Sequence of chain 2.B:
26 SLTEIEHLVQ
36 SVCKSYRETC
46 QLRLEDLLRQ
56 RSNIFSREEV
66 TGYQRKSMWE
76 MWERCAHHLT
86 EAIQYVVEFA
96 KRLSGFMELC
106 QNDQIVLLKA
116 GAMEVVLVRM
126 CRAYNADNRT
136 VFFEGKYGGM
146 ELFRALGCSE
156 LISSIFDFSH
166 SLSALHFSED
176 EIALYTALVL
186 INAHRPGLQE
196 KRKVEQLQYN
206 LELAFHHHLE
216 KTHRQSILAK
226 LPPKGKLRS

The small molecule below binds the protein below.
Small molecule (SMILES): O=S(=O)(Nc1ccc2c(c1)N(S(=O)(=O)Cc1ccc(C(F)(F)F)cc1)CCC2)c1ccc(F)cc1F

Binding-site contacts:
Ligand atom CAQ contacts residue VAL121 of chain 2.B at 3.8 Å (hydrophobic).
Ligand atom CAN contacts residue CYS80 of chain 2.B at 3.9 Å (hydrophobic).
Ligand atom FBJ contacts residue ARG124 of chain 2.B at 3.6 Å.
Ligand atom CBG contacts residue MET125 of chain 2.B at 3.9 Å (hydrophobic).
Ligand atom SAK contacts residue CYS80 of chain 2.B at 3.9 Å.
Ligand atom FAW contacts residue LEU122 of chain 2.B at 3.0 Å.
Ligand atom CAD contacts residue PHE137 of chain 2.B at 3.5 Å (hydrophobic).
Ligand atom FAV contacts residue ILE160 of chain 2.B at 3.2 Å.
Ligand atom NAY contacts residue PHE137 of chain 2.B at 2.8 Å (h-bond).
Ligand atom CAI contacts residue ILE157 of chain 2.B at 3.8 Å (hydrophobic).
Ligand atom CAA contacts residue PHE148 of chain 2.B at 3.7 Å (hydrophobic).
Ligand atom CAT contacts residue LEU84 of chain 2.B at 3.7 Å (hydrophobic).
Ligand atom CAU contacts residue LEU122 of chain 2.B at 3.8 Å (hydrophobic).
Ligand atom OBA contacts residue PHE137 of chain 2.B at 3.8 Å.
Ligand atom FBI contacts residue ALA128 of chain 2.B at 3.4 Å.
Ligand atom FBI contacts residue LEU47 of chain 2.B at 3.9 Å.
Ligand atom CBE contacts residue ALA87 of chain 2.B at 3.8 Å (hydrophobic).
Ligand atom CAC contacts residue PHE137 of chain 2.B at 3.5 Å (hydrophobic).
Ligand atom CBF contacts residue MET125 of chain 2.B at 3.8 Å (hydrophobic).
Ligand atom OAL contacts residue CYS80 of chain 2.B at 3.3 Å (h-bond).
Ligand atom OAL contacts residue PHE138 of chain 2.B at 3.4 Å.
Ligand atom FAV contacts residue LEU122 of chain 2.B at 3.5 Å.
Ligand atom NAJ contacts residue PHE148 of chain 2.B at 3.6 Å.
Ligand atom CAD contacts residue VAL136 of chain 2.B at 3.9 Å (hydrophobic).
Ligand atom OBB contacts residue HIS83 of chain 2.B at 3.2 Å.
Ligand atom CAH contacts residue ILE157 of chain 2.B at 3.9 Å (hydrophobic).
Ligand atom OAM contacts residue CYS80 of chain 2.B at 3.2 Å.
Ligand atom CAI contacts residue PHE148 of chain 2.B at 3.7 Å (hydrophobic).
Ligand atom OAL contacts residue PHE148 of chain 2.B at 3.9 Å.
Ligand atom CAB contacts residue PHE138 of chain 2.B at 3.6 Å (hydrophobic).
Ligand atom CAF contacts residue PHE148 of chain 2.B at 3.9 Å (hydrophobic).
Ligand atom CAE contacts residue VAL136 of chain 2.B at 3.8 Å (hydrophobic).
Ligand atom FBJ contacts residue VAL121 of chain 2.B at 3.5 Å.
Ligand atom SAZ contacts residue PHE137 of chain 2.B at 3.9 Å.
Ligand atom FBJ contacts residue MET125 of chain 2.B at 3.3 Å.
Ligand atom CAE contacts residue MET125 of chain 2.B at 3.7 Å (hydrophobic).
Ligand atom NAY contacts residue PHE138 of chain 2.B at 3.7 Å.
Ligand atom FBI contacts residue PHE137 of chain 2.B at 3.6 Å.
Ligand atom FAW contacts residue VAL121 of chain 2.B at 3.6 Å.
Ligand atom CAC contacts residue PHE138 of chain 2.B at 3.9 Å (hydrophobic).